Binding-site contacts:
Ligand atom C1 contacts residue PHE153 of chain 1.A at 3.5 Å (hydrophobic).
Ligand atom C21 contacts residue GLY92 of chain 1.A at 3.6 Å.
Ligand atom C5 contacts residue LEU141 of chain 1.A at 3.8 Å (hydrophobic).
Ligand atom N3 contacts residue THR86 of chain 1.A at 3.5 Å (h-bond).
Ligand atom C5 contacts residue PHE153 of chain 1.A at 3.8 Å (hydrophobic).
Ligand atom C17 contacts residue GLY20 of chain 1.A at 3.6 Å.
Ligand atom C4 contacts residue TYR24 of chain 1.A at 3.8 Å (hydrophobic).
Ligand atom C21 contacts residue THR90 of chain 1.A at 3.3 Å.
Ligand atom N3 contacts residue GLU87 of chain 1.A at 2.9 Å (salt-bridge).
Ligand atom N2 contacts residue ALA151 of chain 1.A at 3.8 Å.
Ligand atom C9 contacts residue MET89 of chain 1.A at 3.4 Å (hydrophobic).
Ligand atom C12 contacts residue LEU141 of chain 1.A at 3.5 Å (hydrophobic).
Ligand atom C6 contacts residue LEU141 of chain 1.A at 3.5 Å (hydrophobic).
Ligand atom N2 contacts residue PHE153 of chain 1.A at 3.1 Å.
Ligand atom C2 contacts residue ASP152 of chain 1.A at 3.7 Å.
Ligand atom N5 contacts residue GLY20 of chain 1.A at 3.5 Å.
Ligand atom C7 contacts residue THR86 of chain 1.A at 3.3 Å.
Ligand atom N3 contacts residue ALA40 of chain 1.A at 3.4 Å.
Ligand atom C19 contacts residue GLY20 of chain 1.A at 3.8 Å.
Ligand atom O1 contacts residue GLY20 of chain 1.A at 3.1 Å (h-bond).
Ligand atom C15 contacts residue GLY20 of chain 1.A at 3.8 Å.
Ligand atom C11 contacts residue LEU141 of chain 1.A at 3.7 Å (hydrophobic).
Ligand atom C11 contacts residue LEU19 of chain 1.A at 3.6 Å (hydrophobic).
Ligand atom N1 contacts residue PHE153 of chain 1.A at 3.5 Å.
Ligand atom C7 contacts residue ALA40 of chain 1.A at 3.8 Å (hydrophobic).
Ligand atom C1 contacts residue ASP152 of chain 1.A at 3.4 Å.
Ligand atom C14 contacts residue TYR24 of chain 1.A at 3.6 Å (hydrophobic).
Ligand atom N4 contacts residue MET89 of chain 1.A at 2.9 Å (h-bond).
Ligand atom C16 contacts residue GLY20 of chain 1.A at 3.5 Å.
Ligand atom N4 contacts residue PHE88 of chain 1.A at 3.6 Å.
Ligand atom C8 contacts residue ALA40 of chain 1.A at 3.8 Å (hydrophobic).
Ligand atom C14 contacts residue LEU141 of chain 1.A at 3.8 Å (hydrophobic).
Ligand atom C20 contacts residue PHE88 of chain 1.A at 3.7 Å (hydrophobic).
Ligand atom C15 contacts residue GLY92 of chain 1.A at 3.5 Å.
Ligand atom C2 contacts residue ALA151 of chain 1.A at 3.6 Å (hydrophobic).
Ligand atom C16 contacts residue GLY92 of chain 1.A at 3.8 Å.
Ligand atom C15 contacts residue ASN93 of chain 1.A at 3.7 Å.
Ligand atom C14 contacts residue GLY92 of chain 1.A at 3.6 Å.
Ligand atom C3 contacts residue PHE153 of chain 1.A at 3.6 Å (hydrophobic).
Ligand atom C3 contacts residue TYR24 of chain 1.A at 3.6 Å (hydrophobic).

This small molecule binds to this protein.
Small molecule (SMILES): CCn1nccc1-c1c[nH]c2ncc(-c3ccc(N)c(C(=O)N(C)C)c3)cc12

Sequence of chain 1.A:
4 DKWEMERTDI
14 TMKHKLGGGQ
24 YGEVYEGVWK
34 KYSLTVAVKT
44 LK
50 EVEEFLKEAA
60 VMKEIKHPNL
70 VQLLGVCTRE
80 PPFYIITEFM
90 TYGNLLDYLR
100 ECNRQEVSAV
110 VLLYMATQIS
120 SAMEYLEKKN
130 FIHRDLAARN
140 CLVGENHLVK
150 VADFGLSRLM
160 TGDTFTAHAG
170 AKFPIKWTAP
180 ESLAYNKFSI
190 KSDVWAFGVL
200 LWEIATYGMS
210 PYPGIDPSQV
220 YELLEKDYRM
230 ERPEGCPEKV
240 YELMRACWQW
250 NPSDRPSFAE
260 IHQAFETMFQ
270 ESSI